This protein binds this small molecule.
Small molecule (SMILES): COC1=C(OC)C(=O)C(C)=CC1=O

Binding-site contacts:
Ligand atom C4 contacts residue GLN376 of chain 1.C at 4.0 Å.
Ligand atom O2 contacts residue FMT1 of chain 1.IB at 4.3 Å.
Ligand atom C5 contacts residue FMT1 of chain 1.IB at 3.6 Å.
Ligand atom C3 contacts residue CYS611 of chain 1.C at 4.5 Å (hydrophobic).
Ligand atom CM3 contacts residue GLN376 of chain 1.C at 3.4 Å.
Ligand atom C1 contacts residue CYS611 of chain 1.C at 2.7 Å (hydrophobic).
Ligand atom CM5 contacts residue ARG380 of chain 1.C at 4.0 Å.
Ligand atom O4 contacts residue FMT1 of chain 1.IB at 3.9 Å.
Ligand atom C6 contacts residue FMT1 of chain 1.IB at 4.2 Å.
Ligand atom C1 contacts residue FMT1 of chain 1.IB at 4.3 Å.
Ligand atom CM2 contacts residue FMT1 of chain 1.IB at 3.7 Å.
Ligand atom O3 contacts residue GLU272 of chain 1.C at 4.4 Å.
Ligand atom C2 contacts residue CYS611 of chain 1.C at 4.0 Å (hydrophobic).
Ligand atom CM5 contacts residue FMT1 of chain 1.IB at 3.5 Å.
Ligand atom O3 contacts residue GLN376 of chain 1.C at 3.6 Å.
Ligand atom O1 contacts residue CYS611 of chain 1.C at 3.0 Å (h-bond).
Ligand atom C2 contacts residue FMT1 of chain 1.IB at 3.9 Å.
Ligand atom C6 contacts residue CYS611 of chain 1.C at 1.7 Å (hydrophobic).
Ligand atom CM5 contacts residue GLN376 of chain 1.C at 3.5 Å.
Ligand atom O4 contacts residue GLN376 of chain 1.C at 2.9 Å.
Ligand atom CM5 contacts residue CYS611 of chain 1.C at 3.0 Å (hydrophobic).
Ligand atom C4 contacts residue FMT1 of chain 1.IB at 3.8 Å.
Ligand atom CM3 contacts residue GLU272 of chain 1.C at 3.2 Å.
Ligand atom CM5 contacts residue LYS379 of chain 1.C at 4.1 Å.
Ligand atom C5 contacts residue CYS611 of chain 1.C at 2.6 Å (hydrophobic).
Ligand atom C3 contacts residue FMT1 of chain 1.IB at 3.8 Å.
Ligand atom C4 contacts residue CYS611 of chain 1.C at 4.0 Å (hydrophobic).
Ligand atom CM3 contacts residue FMT1 of chain 1.IB at 3.6 Å.
Ligand atom O3 contacts residue FMT1 of chain 1.IB at 4.2 Å.

Sequence of chain 1.C:
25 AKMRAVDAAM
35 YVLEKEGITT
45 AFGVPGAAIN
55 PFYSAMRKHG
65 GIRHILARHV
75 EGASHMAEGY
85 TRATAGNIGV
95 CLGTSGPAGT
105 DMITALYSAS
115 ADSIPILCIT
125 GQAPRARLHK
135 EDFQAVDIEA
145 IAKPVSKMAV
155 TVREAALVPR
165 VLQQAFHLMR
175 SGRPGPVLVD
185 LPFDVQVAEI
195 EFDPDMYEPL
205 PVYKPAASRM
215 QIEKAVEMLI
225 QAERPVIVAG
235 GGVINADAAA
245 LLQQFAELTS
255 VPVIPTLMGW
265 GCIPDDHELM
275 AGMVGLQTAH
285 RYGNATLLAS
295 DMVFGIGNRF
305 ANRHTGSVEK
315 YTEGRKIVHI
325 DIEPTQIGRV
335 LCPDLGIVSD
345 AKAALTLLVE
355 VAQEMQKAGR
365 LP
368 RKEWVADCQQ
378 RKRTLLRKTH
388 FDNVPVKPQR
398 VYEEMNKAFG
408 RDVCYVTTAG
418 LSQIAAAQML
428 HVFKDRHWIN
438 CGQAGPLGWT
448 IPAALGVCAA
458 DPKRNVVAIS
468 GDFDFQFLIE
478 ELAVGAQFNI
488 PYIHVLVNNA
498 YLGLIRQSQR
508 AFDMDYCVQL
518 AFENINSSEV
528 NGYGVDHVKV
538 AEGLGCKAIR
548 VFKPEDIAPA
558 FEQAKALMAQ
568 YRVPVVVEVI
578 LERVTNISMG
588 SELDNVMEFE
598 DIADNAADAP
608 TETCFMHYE